Sequence of chain 1.G:
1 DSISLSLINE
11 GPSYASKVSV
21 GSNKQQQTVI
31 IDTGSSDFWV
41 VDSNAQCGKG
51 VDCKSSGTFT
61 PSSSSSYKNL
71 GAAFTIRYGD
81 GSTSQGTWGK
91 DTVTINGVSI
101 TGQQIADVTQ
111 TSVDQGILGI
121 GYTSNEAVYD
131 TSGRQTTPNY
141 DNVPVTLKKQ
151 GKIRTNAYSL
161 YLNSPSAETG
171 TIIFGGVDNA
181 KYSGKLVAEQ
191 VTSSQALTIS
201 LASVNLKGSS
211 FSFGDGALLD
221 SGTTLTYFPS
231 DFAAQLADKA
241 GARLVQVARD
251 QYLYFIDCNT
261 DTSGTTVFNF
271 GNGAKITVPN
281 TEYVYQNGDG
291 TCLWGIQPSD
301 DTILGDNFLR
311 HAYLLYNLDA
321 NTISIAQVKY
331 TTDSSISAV

Binding-site contacts:
Ligand atom CD2 contacts residue TYR78 of chain 1.G at 3.6 Å (hydrophobic).
Ligand atom O contacts residue TYR78 of chain 1.G at 3.4 Å.
Ligand atom CD2 contacts residue ASP301 of chain 1.G at 3.5 Å.
Ligand atom OH contacts residue ASP220 of chain 1.G at 2.5 Å (salt-bridge).
Ligand atom O contacts residue ASP80 of chain 1.G at 3.3 Å (salt-bridge).
Ligand atom O contacts residue ASN125 of chain 1.G at 3.1 Å (h-bond).
Ligand atom O contacts residue GLY79 of chain 1.G at 2.8 Å (h-bond).
Ligand atom C contacts residue THR224 of chain 1.G at 3.7 Å.
Ligand atom C2 contacts residue TYR285 of chain 1.G at 3.6 Å (hydrophobic).
Ligand atom N contacts residue THR224 of chain 1.G at 2.9 Å (h-bond).
Ligand atom CG2 contacts residue THR224 of chain 1.G at 3.4 Å.
Ligand atom O contacts residue GLY79 of chain 1.G at 3.2 Å (h-bond).
Ligand atom O contacts residue TYR78 of chain 1.G at 3.3 Å.
Ligand atom CE2 contacts residue ASP80 of chain 1.G at 3.6 Å.
Ligand atom N contacts residue GLY222 of chain 1.G at 2.9 Å (h-bond).
Ligand atom O contacts residue THR223 of chain 1.G at 3.3 Å.
Ligand atom O contacts residue THR224 of chain 1.G at 3.0 Å (h-bond).
Ligand atom O contacts residue GLY34 of chain 1.G at 3.5 Å (h-bond).
Ligand atom O2 contacts residue THR224 of chain 1.G at 3.4 Å (h-bond).
Ligand atom CM contacts residue ASN125 of chain 1.G at 3.5 Å.
Ligand atom CM contacts residue ASP220 of chain 1.G at 3.3 Å.
Ligand atom CB contacts residue GLY222 of chain 1.G at 3.5 Å.
Ligand atom C contacts residue GLY34 of chain 1.G at 3.6 Å.
Ligand atom CG2 contacts residue SER13 of chain 1.G at 3.5 Å.
Ligand atom CG2 contacts residue TYR227 of chain 1.G at 3.5 Å (hydrophobic).
Ligand atom CB contacts residue ASP80 of chain 1.G at 3.6 Å.
Ligand atom CE1 contacts residue ILE30 of chain 1.G at 3.5 Å (hydrophobic).
Ligand atom CG1 contacts residue ILE303 of chain 1.G at 3.7 Å (hydrophobic).
Ligand atom OH contacts residue GLY222 of chain 1.G at 3.5 Å (h-bond).
Ligand atom N contacts residue ASP80 of chain 1.G at 3.2 Å (salt-bridge).
Ligand atom CA contacts residue ASP80 of chain 1.G at 3.4 Å.
Ligand atom CA contacts residue THR223 of chain 1.G at 3.6 Å.
Ligand atom CG1 contacts residue THR223 of chain 1.G at 3.5 Å.
Ligand atom CZ contacts residue ILE303 of chain 1.G at 3.5 Å (hydrophobic).
Ligand atom OH contacts residue ASP32 of chain 1.G at 2.5 Å (salt-bridge).
Ligand atom CB contacts residue ASP32 of chain 1.G at 3.3 Å.
Ligand atom N contacts residue GLY34 of chain 1.G at 2.9 Å (h-bond).
Ligand atom CH contacts residue ASP32 of chain 1.G at 3.3 Å.
Ligand atom CH contacts residue ASP220 of chain 1.G at 3.5 Å.
Ligand atom CA contacts residue GLY222 of chain 1.G at 3.7 Å.

A protein and the small-molecule ligand that binds it are described below.
Small molecule (SMILES): CC(C)[C@H](NC(=O)OC(C)(C)C)C(=O)N[C@H](C(=O)N[C@@H](Cc1ccccc1)[C@@H](O)CC(=O)N[C@@H](C)C(=O)N[C@@H](Cc1ccccc1)[C@H](C)O)C(C)C